Sequence of chain 1.E:
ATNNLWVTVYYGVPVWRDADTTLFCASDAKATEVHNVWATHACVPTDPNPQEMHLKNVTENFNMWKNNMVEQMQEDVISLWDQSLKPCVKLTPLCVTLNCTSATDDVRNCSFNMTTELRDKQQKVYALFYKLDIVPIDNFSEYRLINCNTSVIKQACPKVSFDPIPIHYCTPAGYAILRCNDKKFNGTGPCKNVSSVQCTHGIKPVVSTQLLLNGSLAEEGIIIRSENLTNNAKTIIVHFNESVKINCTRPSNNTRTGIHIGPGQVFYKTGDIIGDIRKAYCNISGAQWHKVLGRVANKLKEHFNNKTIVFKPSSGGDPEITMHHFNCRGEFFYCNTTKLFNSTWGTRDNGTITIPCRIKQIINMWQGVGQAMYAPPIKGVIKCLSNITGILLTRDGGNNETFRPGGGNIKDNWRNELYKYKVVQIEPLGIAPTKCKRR

This protein binds this small molecule.
Small molecule (SMILES): CC(=O)N[C@@H]1[C@@H](O)[C@H](O)[C@@H](CO)O[C@H]1O

Binding-site contacts:
Ligand atom C8 contacts residue ASN420 of chain 1.E at 4.5 Å.
Ligand atom C3 contacts residue ASN420 of chain 1.E at 3.9 Å.
Ligand atom O5 contacts residue ASN242 of chain 1.E at 4.2 Å.
Ligand atom C2 contacts residue SER271 of chain 1.E at 4.3 Å.
Ligand atom O7 contacts residue LYS273 of chain 1.E at 3.5 Å.
Ligand atom C1 contacts residue SER271 of chain 1.E at 4.2 Å.
Ligand atom C8 contacts residue LYS273 of chain 1.E at 3.8 Å.
Ligand atom C5 contacts residue ASN420 of chain 1.E at 3.7 Å.
Ligand atom C8 contacts residue SER271 of chain 1.E at 3.3 Å.
Ligand atom C4 contacts residue ASN420 of chain 1.E at 4.3 Å.
Ligand atom C7 contacts residue LYS273 of chain 1.E at 3.8 Å.
Ligand atom O5 contacts residue ASN420 of chain 1.E at 2.4 Å (h-bond).
Ligand atom C7 contacts residue SER271 of chain 1.E at 3.6 Å.
Ligand atom N2 contacts residue SER271 of chain 1.E at 3.3 Å (h-bond).
Ligand atom N2 contacts residue ASN420 of chain 1.E at 3.0 Å (h-bond).
Ligand atom O7 contacts residue ASN420 of chain 1.E at 3.8 Å.
Ligand atom C2 contacts residue ASN420 of chain 1.E at 2.6 Å.
Ligand atom C1 contacts residue ASN420 of chain 1.E at 1.5 Å.
Ligand atom C7 contacts residue ASN420 of chain 1.E at 3.6 Å.